Binding-site contacts:
Ligand atom C6 contacts residue GLU85 of chain 1.A at 4.1 Å.
Ligand atom C8 contacts residue MET88 of chain 1.A at 4.0 Å (hydrophobic).
Ligand atom C6 contacts residue ILE81 of chain 1.A at 3.4 Å (hydrophobic).
Ligand atom O4 contacts residue MET88 of chain 1.A at 3.4 Å.
Ligand atom C20 contacts residue SER125 of chain 1.A at 3.2 Å.
Ligand atom O2 contacts residue SER125 of chain 1.A at 3.1 Å.
Ligand atom C12 contacts residue PHE193 of chain 1.A at 3.7 Å (hydrophobic).
Ligand atom C19 contacts residue SER125 of chain 1.A at 3.5 Å.
Ligand atom C13 contacts residue TRP389 of chain 1.A at 3.9 Å (hydrophobic).
Ligand atom C22 contacts residue HIS25 of chain 1.A at 3.9 Å.
Ligand atom C16 contacts residue HIS25 of chain 1.A at 4.2 Å.
Ligand atom C3 contacts residue TRP389 of chain 1.A at 4.2 Å (hydrophobic).
Ligand atom C9 contacts residue ILE81 of chain 1.A at 3.8 Å (hydrophobic).
Ligand atom C9 contacts residue MET88 of chain 1.A at 4.0 Å (hydrophobic).
Ligand atom C1 contacts residue PHE193 of chain 1.A at 3.7 Å (hydrophobic).
Ligand atom C21 contacts residue LEU204 of chain 1.A at 3.7 Å (hydrophobic).
Ligand atom O1 contacts residue GLU85 of chain 1.A at 4.0 Å.
Ligand atom C8 contacts residue ILE81 of chain 1.A at 3.8 Å (hydrophobic).
Ligand atom C10 contacts residue MET88 of chain 1.A at 3.8 Å (hydrophobic).
Ligand atom O4 contacts residue PHE20 of chain 1.A at 3.6 Å.
Ligand atom C7 contacts residue ILE81 of chain 1.A at 4.3 Å (hydrophobic).
Ligand atom C15 contacts residue VAL200 of chain 1.A at 4.0 Å (hydrophobic).
Ligand atom C20 contacts residue GLN207 of chain 1.A at 3.7 Å.
Ligand atom C7 contacts residue GLU85 of chain 1.A at 3.5 Å.
Ligand atom O3 contacts residue LEU204 of chain 1.A at 3.2 Å.
Ligand atom C3 contacts residue PHE193 of chain 1.A at 3.6 Å (hydrophobic).
Ligand atom O3 contacts residue GLN207 of chain 1.A at 3.4 Å (h-bond).
Ligand atom O2 contacts residue LEU204 of chain 1.A at 4.0 Å.
Ligand atom C24 contacts residue MET88 of chain 1.A at 4.0 Å (hydrophobic).
Ligand atom C2 contacts residue PHE193 of chain 1.A at 4.3 Å (hydrophobic).
Ligand atom C20 contacts residue LEU204 of chain 1.A at 4.0 Å (hydrophobic).
Ligand atom C15 contacts residue MET88 of chain 1.A at 4.2 Å (hydrophobic).
Ligand atom C22 contacts residue PHE20 of chain 1.A at 3.6 Å (hydrophobic).
Ligand atom O3 contacts residue SER125 of chain 1.A at 3.9 Å.
Ligand atom C23 contacts residue PHE20 of chain 1.A at 3.5 Å (hydrophobic).
Ligand atom O2 contacts residue LEU203 of chain 1.A at 3.4 Å (h-bond).
Ligand atom C12 contacts residue TRP389 of chain 1.A at 3.9 Å (hydrophobic).
Ligand atom O2 contacts residue GLN207 of chain 1.A at 3.1 Å (h-bond).
Ligand atom C8 contacts residue GLU85 of chain 1.A at 3.6 Å.
Ligand atom C8 contacts residue MET84 of chain 1.A at 4.3 Å (hydrophobic).

Sequence of chain 1.A:
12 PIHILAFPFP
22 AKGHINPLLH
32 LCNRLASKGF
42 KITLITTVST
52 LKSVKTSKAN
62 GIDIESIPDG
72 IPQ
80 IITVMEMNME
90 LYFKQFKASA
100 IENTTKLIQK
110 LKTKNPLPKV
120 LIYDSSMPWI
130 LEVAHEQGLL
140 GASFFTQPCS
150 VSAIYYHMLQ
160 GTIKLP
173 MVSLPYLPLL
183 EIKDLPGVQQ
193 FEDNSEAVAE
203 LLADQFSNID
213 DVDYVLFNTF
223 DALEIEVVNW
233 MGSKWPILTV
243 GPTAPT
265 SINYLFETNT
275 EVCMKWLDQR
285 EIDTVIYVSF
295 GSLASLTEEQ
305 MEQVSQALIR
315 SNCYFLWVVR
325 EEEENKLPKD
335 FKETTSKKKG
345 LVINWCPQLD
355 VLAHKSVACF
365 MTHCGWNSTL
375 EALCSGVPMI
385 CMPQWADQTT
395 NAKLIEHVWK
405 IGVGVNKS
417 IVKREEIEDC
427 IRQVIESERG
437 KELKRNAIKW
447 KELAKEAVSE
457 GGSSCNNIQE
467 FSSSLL

The protein below binds the small molecule below.
Small molecule (SMILES): C[C@]12CC[C@H](O)C[C@H]1CC[C@@H]1[C@@H]2CC[C@]2(C)[C@@H](c3ccc(=O)oc3)C[C@H]3O[C@]132